This small molecule binds to this protein.
Small molecule (SMILES): CC(=O)N[C@H]1[C@H](O[C@H]2[C@H](O)[C@@H](NC(C)=O)CO[C@@H]2CO[C@@H]2O[C@@H](C)[C@@H](O)[C@@H](O)[C@@H]2O)O[C@H](CO)[C@@H](O[C@@H]2O[C@H](CO)[C@@H](O)[C@H](O)[C@@H]2O)[C@@H]1O

Sequence of chain 1.G:
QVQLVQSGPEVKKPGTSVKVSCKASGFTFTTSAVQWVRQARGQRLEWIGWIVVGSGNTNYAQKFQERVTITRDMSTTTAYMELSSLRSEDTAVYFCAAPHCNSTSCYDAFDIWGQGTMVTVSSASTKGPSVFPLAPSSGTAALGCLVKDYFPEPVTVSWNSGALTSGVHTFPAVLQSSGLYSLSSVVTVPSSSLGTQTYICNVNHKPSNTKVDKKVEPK

Binding-site contacts:
Ligand atom O4 contacts residue HIS100 of chain 1.G at 4.1 Å.
Ligand atom O5 contacts residue SER105 of chain 1.G at 3.5 Å.
Ligand atom C1 contacts residue ASN102 of chain 1.G at 1.4 Å.
Ligand atom C5 contacts residue HIS100 of chain 1.G at 4.2 Å.
Ligand atom C3 contacts residue ASN102 of chain 1.G at 3.8 Å.
Ligand atom C2 contacts residue ASN102 of chain 1.G at 2.4 Å.
Ligand atom O4 contacts residue TYR107 of chain 1.G at 3.7 Å.
Ligand atom O7 contacts residue ASN102 of chain 1.G at 3.1 Å (h-bond).
Ligand atom C4 contacts residue HIS100 of chain 1.G at 4.2 Å.
Ligand atom C7 contacts residue SER105 of chain 1.G at 4.2 Å.
Ligand atom C8 contacts residue SER105 of chain 1.G at 3.8 Å.
Ligand atom C1 contacts residue THR104 of chain 1.G at 4.3 Å.
Ligand atom C7 contacts residue ASN102 of chain 1.G at 3.1 Å.
Ligand atom C5 contacts residue SER105 of chain 1.G at 3.5 Å.
Ligand atom C6 contacts residue CYS106 of chain 1.G at 4.1 Å (hydrophobic).
Ligand atom O5 contacts residue CYS106 of chain 1.G at 4.1 Å.
Ligand atom O5 contacts residue ASN102 of chain 1.G at 2.4 Å (h-bond).
Ligand atom C4 contacts residue ASN102 of chain 1.G at 4.3 Å.
Ligand atom O7 contacts residue SER105 of chain 1.G at 4.3 Å.
Ligand atom N2 contacts residue ASN102 of chain 1.G at 2.8 Å (h-bond).
Ligand atom C6 contacts residue TYR107 of chain 1.G at 3.8 Å (hydrophobic).
Ligand atom C1 contacts residue SER105 of chain 1.G at 4.1 Å.
Ligand atom C6 contacts residue SER105 of chain 1.G at 3.6 Å.
Ligand atom C8 contacts residue ASN102 of chain 1.G at 4.3 Å.
Ligand atom C6 contacts residue HIS100 of chain 1.G at 3.2 Å.
Ligand atom C5 contacts residue ASN102 of chain 1.G at 3.7 Å.